Binding-site contacts:
Ligand atom OXT contacts residue ASP150 of chain 15.A at 4.3 Å.
Ligand atom CA contacts residue LEU75 of chain 11.A at 3.7 Å (hydrophobic).
Ligand atom OXT contacts residue ARG216 of chain 15.A at 3.0 Å (salt-bridge).
Ligand atom C contacts residue CYS1 of chain 11.P at 3.7 Å (hydrophobic).
Ligand atom CA contacts residue CYS1 of chain 11.P at 2.4 Å (hydrophobic).
Ligand atom O contacts residue TRP154 of chain 15.A at 4.1 Å.
Ligand atom N contacts residue SER151 of chain 15.A at 3.5 Å (h-bond).
Ligand atom C contacts residue ARG229 of chain 11.A at 3.7 Å.
Ligand atom C contacts residue ARG216 of chain 15.A at 3.6 Å.
Ligand atom N contacts residue ASP150 of chain 15.A at 3.4 Å (salt-bridge).
Ligand atom CA contacts residue MET78 of chain 11.A at 4.0 Å (hydrophobic).
Ligand atom O contacts residue MET78 of chain 11.A at 3.9 Å.
Ligand atom O contacts residue ARG216 of chain 15.A at 2.9 Å (salt-bridge).
Ligand atom CA contacts residue SER151 of chain 15.A at 4.0 Å.
Ligand atom CA contacts residue GLN155 of chain 15.A at 4.3 Å.
Ligand atom N contacts residue TYR152 of chain 15.A at 4.2 Å.
Ligand atom OXT contacts residue ARG229 of chain 11.A at 3.1 Å (salt-bridge).
Ligand atom O contacts residue ARG229 of chain 11.A at 2.9 Å (salt-bridge).
Ligand atom OXT contacts residue MET78 of chain 11.A at 3.5 Å (h-bond).
Ligand atom OXT contacts residue CYS1 of chain 11.P at 4.0 Å.
Ligand atom CA contacts residue TRP154 of chain 15.A at 4.3 Å (hydrophobic).
Ligand atom O contacts residue LEU75 of chain 11.A at 3.8 Å.
Ligand atom N contacts residue CYS1 of chain 11.P at 1.3 Å.
Ligand atom N contacts residue MET78 of chain 11.A at 3.8 Å.
Ligand atom C contacts residue MET78 of chain 11.A at 3.6 Å (hydrophobic).
Ligand atom C contacts residue TRP154 of chain 15.A at 4.1 Å (hydrophobic).
Ligand atom C contacts residue LEU75 of chain 11.A at 4.2 Å (hydrophobic).

Sequence of chain 15.A:
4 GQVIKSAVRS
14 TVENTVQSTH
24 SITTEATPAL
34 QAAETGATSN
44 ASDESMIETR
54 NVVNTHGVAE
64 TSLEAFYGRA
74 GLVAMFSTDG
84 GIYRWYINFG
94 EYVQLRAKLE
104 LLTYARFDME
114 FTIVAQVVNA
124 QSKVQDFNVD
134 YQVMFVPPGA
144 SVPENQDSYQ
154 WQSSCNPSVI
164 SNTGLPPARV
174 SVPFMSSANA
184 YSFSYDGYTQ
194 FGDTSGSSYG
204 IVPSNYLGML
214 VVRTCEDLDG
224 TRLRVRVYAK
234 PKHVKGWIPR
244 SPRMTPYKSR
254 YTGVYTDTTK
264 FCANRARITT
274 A

Sequence of chain 11.A:
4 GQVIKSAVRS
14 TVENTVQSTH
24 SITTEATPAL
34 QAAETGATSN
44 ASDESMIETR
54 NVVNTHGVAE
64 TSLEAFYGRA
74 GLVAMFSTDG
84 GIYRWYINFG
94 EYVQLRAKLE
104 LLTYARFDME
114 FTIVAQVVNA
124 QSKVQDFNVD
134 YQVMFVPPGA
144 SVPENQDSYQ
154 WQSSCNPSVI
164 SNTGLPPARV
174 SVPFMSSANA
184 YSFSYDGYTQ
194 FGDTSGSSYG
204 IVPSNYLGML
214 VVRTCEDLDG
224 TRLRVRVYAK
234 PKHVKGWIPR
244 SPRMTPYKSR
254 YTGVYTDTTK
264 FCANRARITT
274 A

The protein below binds the small molecule below.
Small molecule (SMILES): NCC(=O)O